Sequence of chain 1.A:
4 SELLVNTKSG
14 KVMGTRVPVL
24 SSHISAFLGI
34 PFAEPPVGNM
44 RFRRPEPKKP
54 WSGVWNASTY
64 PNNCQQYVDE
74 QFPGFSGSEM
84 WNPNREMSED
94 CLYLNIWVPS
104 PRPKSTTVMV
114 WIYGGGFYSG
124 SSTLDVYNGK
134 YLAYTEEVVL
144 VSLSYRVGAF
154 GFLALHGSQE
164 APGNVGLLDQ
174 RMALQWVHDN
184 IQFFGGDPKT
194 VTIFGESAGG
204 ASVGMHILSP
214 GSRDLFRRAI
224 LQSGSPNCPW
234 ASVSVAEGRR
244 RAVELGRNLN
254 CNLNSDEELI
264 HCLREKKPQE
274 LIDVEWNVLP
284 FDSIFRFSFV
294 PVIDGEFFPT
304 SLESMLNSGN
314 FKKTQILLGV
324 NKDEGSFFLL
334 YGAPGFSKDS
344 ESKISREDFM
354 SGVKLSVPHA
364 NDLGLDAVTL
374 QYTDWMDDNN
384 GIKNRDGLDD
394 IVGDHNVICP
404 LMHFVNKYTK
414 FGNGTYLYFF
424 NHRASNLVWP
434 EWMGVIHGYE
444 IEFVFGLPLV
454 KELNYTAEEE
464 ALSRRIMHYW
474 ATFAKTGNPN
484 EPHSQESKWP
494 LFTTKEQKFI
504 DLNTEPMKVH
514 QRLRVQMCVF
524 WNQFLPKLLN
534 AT

This small molecule binds to this protein.
Small molecule (SMILES): CC(=O)N[C@@H]1[C@@H](O)[C@H](O)[C@@H](CO)O[C@H]1O

Binding-site contacts:
Ligand atom C6 contacts residue ASN59 of chain 1.A at 4.2 Å.
Ligand atom C1 contacts residue ASN59 of chain 1.A at 1.4 Å.
Ligand atom O3 contacts residue THR62 of chain 1.A at 4.2 Å.
Ligand atom C7 contacts residue ASN59 of chain 1.A at 4.2 Å.
Ligand atom C2 contacts residue THR62 of chain 1.A at 3.8 Å.
Ligand atom C4 contacts residue ASN59 of chain 1.A at 4.2 Å.
Ligand atom C2 contacts residue ASN59 of chain 1.A at 2.5 Å.
Ligand atom O5 contacts residue ASN59 of chain 1.A at 2.3 Å (h-bond).
Ligand atom C1 contacts residue SER61 of chain 1.A at 3.6 Å.
Ligand atom C7 contacts residue THR62 of chain 1.A at 4.2 Å.
Ligand atom O5 contacts residue SER61 of chain 1.A at 3.6 Å (h-bond).
Ligand atom N2 contacts residue SER61 of chain 1.A at 4.4 Å.
Ligand atom N2 contacts residue THR62 of chain 1.A at 3.7 Å.
Ligand atom C3 contacts residue ASN59 of chain 1.A at 3.8 Å.
Ligand atom C3 contacts residue SER61 of chain 1.A at 4.4 Å.
Ligand atom C5 contacts residue ASN59 of chain 1.A at 3.6 Å.
Ligand atom C2 contacts residue SER61 of chain 1.A at 3.5 Å.
Ligand atom C4 contacts residue SER61 of chain 1.A at 4.4 Å.
Ligand atom N2 contacts residue ASN59 of chain 1.A at 2.9 Å (h-bond).